Sequence of chain 1.J:
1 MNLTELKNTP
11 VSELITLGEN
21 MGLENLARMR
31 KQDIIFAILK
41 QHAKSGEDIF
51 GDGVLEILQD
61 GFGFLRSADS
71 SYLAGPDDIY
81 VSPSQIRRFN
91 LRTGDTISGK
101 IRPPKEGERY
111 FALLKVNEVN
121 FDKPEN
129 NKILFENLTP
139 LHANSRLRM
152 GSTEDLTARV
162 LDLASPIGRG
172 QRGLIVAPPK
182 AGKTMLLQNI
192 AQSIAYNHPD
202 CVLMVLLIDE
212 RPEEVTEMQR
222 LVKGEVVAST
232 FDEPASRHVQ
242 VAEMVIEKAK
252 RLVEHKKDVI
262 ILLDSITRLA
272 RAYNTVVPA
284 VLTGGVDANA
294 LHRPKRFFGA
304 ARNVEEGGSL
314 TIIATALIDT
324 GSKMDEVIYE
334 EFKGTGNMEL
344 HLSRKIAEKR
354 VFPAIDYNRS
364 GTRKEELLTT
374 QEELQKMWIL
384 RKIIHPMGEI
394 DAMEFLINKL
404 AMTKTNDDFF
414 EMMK

The small molecule below binds the protein below.
Small molecule (SMILES): C[C@](O)(CO)[C@H](O)[C@@]12NC(=O)[C@@](O)(NC1=O)C(=CC=O)CCO2

Binding-site contacts:
Ligand atom C7 contacts residue LEU320 of chain 1.J at 4.2 Å (hydrophobic).
Ligand atom O9 contacts residue LEU320 of chain 1.J at 3.9 Å.
Ligand atom C2A contacts residue MG1 of chain 1.U at 4.3 Å.
Ligand atom O6 contacts residue THR323 of chain 1.J at 3.5 Å (h-bond).
Ligand atom O12 contacts residue PRO180 of chain 1.J at 4.4 Å.
Ligand atom O12 contacts residue THR323 of chain 1.J at 3.3 Å.
Ligand atom C3A contacts residue SER266 of chain 1.J at 3.3 Å.
Ligand atom O3A contacts residue ASP265 of chain 1.J at 3.8 Å.
Ligand atom O7 contacts residue ARG269 of chain 1.J at 3.1 Å (salt-bridge).
Ligand atom C9 contacts residue LEU320 of chain 1.J at 3.9 Å (hydrophobic).
Ligand atom N10 contacts residue AGS1 of chain 1.V at 4.4 Å.
Ligand atom O2A contacts residue MG1 of chain 1.U at 3.1 Å.
Ligand atom C2B contacts residue GLU211 of chain 1.J at 3.1 Å.
Ligand atom C2A contacts residue GLU211 of chain 1.J at 3.9 Å.
Ligand atom C7 contacts residue ARG269 of chain 1.J at 4.0 Å.
Ligand atom C3A contacts residue ASP265 of chain 1.J at 3.5 Å.
Ligand atom O2A contacts residue GLU211 of chain 1.J at 3.5 Å (salt-bridge).
Ligand atom O1A contacts residue ASP210 of chain 1.J at 3.2 Å (salt-bridge).
Ligand atom C3A contacts residue LYS184 of chain 1.J at 4.3 Å.
Ligand atom C9 contacts residue AGS1 of chain 1.V at 4.1 Å.
Ligand atom O9 contacts residue LYS184 of chain 1.J at 3.8 Å.
Ligand atom O2A contacts residue AGS1 of chain 1.V at 3.5 Å (h-bond).
Ligand atom C6 contacts residue LEU320 of chain 1.J at 3.9 Å (hydrophobic).
Ligand atom O9 contacts residue MG1 of chain 1.U at 3.7 Å.
Ligand atom C12 contacts residue PRO180 of chain 1.J at 4.0 Å (hydrophobic).
Ligand atom N10 contacts residue LEU320 of chain 1.J at 3.5 Å.
Ligand atom C6 contacts residue PRO180 of chain 1.J at 4.2 Å (hydrophobic).
Ligand atom O6 contacts residue LEU320 of chain 1.J at 3.6 Å.
Ligand atom C4 contacts residue AGS1 of chain 1.V at 4.1 Å.
Ligand atom N8 contacts residue LEU320 of chain 1.J at 4.4 Å.
Ligand atom C4 contacts residue PRO180 of chain 1.J at 4.3 Å (hydrophobic).
Ligand atom C2B contacts residue ASP210 of chain 1.J at 3.3 Å.
Ligand atom O6 contacts residue PRO180 of chain 1.J at 3.7 Å.
Ligand atom O2 contacts residue AGS1 of chain 1.V at 4.4 Å.
Ligand atom C5A contacts residue PRO180 of chain 1.J at 3.8 Å (hydrophobic).
Ligand atom O9 contacts residue AGS1 of chain 1.V at 3.1 Å (h-bond).
Ligand atom C12 contacts residue THR323 of chain 1.J at 4.1 Å.
Ligand atom C5 contacts residue PRO180 of chain 1.J at 4.0 Å (hydrophobic).
Ligand atom N10 contacts residue PRO180 of chain 1.J at 4.2 Å.
Ligand atom O3A contacts residue SER266 of chain 1.J at 2.8 Å (h-bond).